Binding-site contacts:
Ligand atom C7 contacts residue TYR17 of chain 57.P at 4.3 Å (hydrophobic).
Ligand atom C8 contacts residue ALA18 of chain 57.P at 4.0 Å (hydrophobic).
Ligand atom C1 contacts residue ASN19 of chain 57.P at 2.3 Å.
Ligand atom C8 contacts residue TYR17 of chain 57.P at 3.4 Å (hydrophobic).
Ligand atom C5 contacts residue ASN19 of chain 57.P at 3.6 Å.
Ligand atom C7 contacts residue ALA18 of chain 57.P at 4.4 Å (hydrophobic).
Ligand atom O5 contacts residue ASN19 of chain 57.P at 2.9 Å (h-bond).
Ligand atom O7 contacts residue ALA18 of chain 57.P at 4.3 Å.
Ligand atom N2 contacts residue ASN19 of chain 57.P at 4.0 Å.
Ligand atom C3 contacts residue ASN19 of chain 57.P at 4.4 Å.
Ligand atom C2 contacts residue ASN19 of chain 57.P at 3.6 Å.

Sequence of chain 57.P:
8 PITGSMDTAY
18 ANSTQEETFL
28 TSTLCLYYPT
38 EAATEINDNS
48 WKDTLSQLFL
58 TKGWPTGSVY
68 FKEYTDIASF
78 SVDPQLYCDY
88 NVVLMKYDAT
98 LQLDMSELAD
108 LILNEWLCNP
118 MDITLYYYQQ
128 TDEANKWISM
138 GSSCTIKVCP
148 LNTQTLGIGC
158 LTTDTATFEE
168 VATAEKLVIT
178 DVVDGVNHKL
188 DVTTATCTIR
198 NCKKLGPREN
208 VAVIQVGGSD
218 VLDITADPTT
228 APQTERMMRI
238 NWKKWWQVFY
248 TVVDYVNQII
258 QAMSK

The protein below binds the small molecule below.
Small molecule (SMILES): CC(=O)N[C@H]1[C@H](O[C@H]2[C@H](O)[C@@H](NC(C)=O)CO[C@@H]2CO)O[C@H](CO)[C@@H](O)[C@@H]1O